A protein and the small-molecule ligand that binds it are described below.
Small molecule (SMILES): CC(=O)N[C@@H]1[C@@H](O)[C@H](O)[C@@H](CO)O[C@H]1O

Sequence of chain 2.A:
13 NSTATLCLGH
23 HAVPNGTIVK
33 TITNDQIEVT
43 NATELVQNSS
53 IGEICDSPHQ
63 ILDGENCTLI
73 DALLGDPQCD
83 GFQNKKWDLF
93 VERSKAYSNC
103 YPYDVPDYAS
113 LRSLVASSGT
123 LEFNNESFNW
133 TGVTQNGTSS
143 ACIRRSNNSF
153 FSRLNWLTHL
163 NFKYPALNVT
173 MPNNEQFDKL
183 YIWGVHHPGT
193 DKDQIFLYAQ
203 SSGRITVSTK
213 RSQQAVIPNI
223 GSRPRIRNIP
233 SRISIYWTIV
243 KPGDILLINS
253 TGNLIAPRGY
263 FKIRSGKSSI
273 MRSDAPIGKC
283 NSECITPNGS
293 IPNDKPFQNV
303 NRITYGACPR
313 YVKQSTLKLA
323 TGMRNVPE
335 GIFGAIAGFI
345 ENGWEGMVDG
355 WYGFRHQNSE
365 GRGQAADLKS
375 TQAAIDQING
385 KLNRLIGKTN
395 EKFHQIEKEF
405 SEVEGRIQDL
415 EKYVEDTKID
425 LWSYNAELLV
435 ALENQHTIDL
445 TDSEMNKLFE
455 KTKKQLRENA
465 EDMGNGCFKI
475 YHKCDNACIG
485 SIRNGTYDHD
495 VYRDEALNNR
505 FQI

Binding-site contacts:
Ligand atom C2 contacts residue THR253 of chain 1.A at 4.2 Å.
Ligand atom C6 contacts residue NAG1 of chain 1.B at 3.5 Å.
Ligand atom O3 contacts residue ALA168 of chain 1.A at 3.7 Å.
Ligand atom O4 contacts residue GLY223 of chain 2.A at 3.6 Å.
Ligand atom C1 contacts residue ASN251 of chain 1.A at 1.4 Å.
Ligand atom O6 contacts residue ALA168 of chain 1.A at 3.2 Å.
Ligand atom O4 contacts residue ASN251 of chain 1.A at 3.7 Å.
Ligand atom C6 contacts residue ALA168 of chain 1.A at 4.3 Å (hydrophobic).
Ligand atom C6 contacts residue LEU169 of chain 1.A at 4.4 Å (hydrophobic).
Ligand atom N2 contacts residue THR253 of chain 1.A at 4.1 Å.
Ligand atom O5 contacts residue ASN251 of chain 1.A at 2.4 Å (h-bond).
Ligand atom C2 contacts residue ASN251 of chain 1.A at 2.8 Å.
Ligand atom C4 contacts residue ASN251 of chain 1.A at 3.8 Å.
Ligand atom O4 contacts residue GLY191 of chain 2.A at 4.0 Å.
Ligand atom C4 contacts residue NAG1 of chain 1.B at 4.1 Å.
Ligand atom C6 contacts residue ASN170 of chain 1.A at 4.1 Å.
Ligand atom O5 contacts residue ASN170 of chain 1.A at 4.3 Å.
Ligand atom C8 contacts residue ARG206 of chain 1.A at 4.1 Å.
Ligand atom O4 contacts residue SER224 of chain 2.A at 4.1 Å.
Ligand atom O6 contacts residue NAG1 of chain 1.B at 4.5 Å.
Ligand atom O4 contacts residue NAG1 of chain 1.B at 4.4 Å.
Ligand atom C5 contacts residue ASN170 of chain 1.A at 4.2 Å.
Ligand atom O7 contacts residue THR253 of chain 1.A at 3.4 Å.
Ligand atom C7 contacts residue ASN251 of chain 1.A at 4.5 Å.
Ligand atom C1 contacts residue LEU169 of chain 1.A at 4.5 Å (hydrophobic).
Ligand atom C7 contacts residue THR253 of chain 1.A at 3.8 Å.
Ligand atom O5 contacts residue LEU169 of chain 1.A at 3.6 Å.
Ligand atom C3 contacts residue ASN251 of chain 1.A at 3.9 Å.
Ligand atom C5 contacts residue ASN251 of chain 1.A at 3.4 Å.
Ligand atom N2 contacts residue ILE222 of chain 2.A at 4.5 Å.
Ligand atom N2 contacts residue ASN251 of chain 1.A at 3.2 Å (h-bond).
Ligand atom C5 contacts residue NAG1 of chain 1.B at 3.7 Å.

Sequence of chain 1.A:
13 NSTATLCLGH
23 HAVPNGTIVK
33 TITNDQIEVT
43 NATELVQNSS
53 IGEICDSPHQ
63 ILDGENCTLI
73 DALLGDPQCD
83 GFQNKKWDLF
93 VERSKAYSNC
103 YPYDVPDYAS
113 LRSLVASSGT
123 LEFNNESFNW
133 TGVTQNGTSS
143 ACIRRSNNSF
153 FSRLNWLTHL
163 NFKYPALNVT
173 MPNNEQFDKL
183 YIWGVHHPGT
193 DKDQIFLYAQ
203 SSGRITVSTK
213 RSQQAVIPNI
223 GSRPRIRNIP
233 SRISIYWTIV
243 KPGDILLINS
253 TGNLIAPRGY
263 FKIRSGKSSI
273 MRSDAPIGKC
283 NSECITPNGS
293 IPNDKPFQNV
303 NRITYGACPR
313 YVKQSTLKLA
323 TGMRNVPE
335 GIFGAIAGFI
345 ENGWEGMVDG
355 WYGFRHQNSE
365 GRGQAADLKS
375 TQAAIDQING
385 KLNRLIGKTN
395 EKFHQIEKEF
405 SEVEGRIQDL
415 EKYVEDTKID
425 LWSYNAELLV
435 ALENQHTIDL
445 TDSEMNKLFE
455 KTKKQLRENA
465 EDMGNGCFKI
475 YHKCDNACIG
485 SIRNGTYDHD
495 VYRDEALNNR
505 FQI